The protein below binds the small molecule below.
Small molecule (SMILES): CNc1ncc2cc(-c3cc(NC(=O)NCCC(C)(C)C)c(F)cc3C)c(C)nc2n1

Binding-site contacts:
Ligand atom F20 contacts residue LYS64 of chain 1.B at 3.4 Å.
Ligand atom C12 contacts residue LEU95 of chain 1.B at 3.7 Å (hydrophobic).
Ligand atom C15 contacts residue ASP175 of chain 1.B at 3.4 Å.
Ligand atom C14 contacts residue CYS113 of chain 1.B at 3.8 Å (hydrophobic).
Ligand atom C7 contacts residue THR110 of chain 1.B at 3.2 Å.
Ligand atom N13 contacts residue TRP112 of chain 1.B at 3.7 Å.
Ligand atom C23 contacts residue GLU82 of chain 1.B at 3.4 Å.
Ligand atom C21 contacts residue THR110 of chain 1.B at 3.6 Å.
Ligand atom N22 contacts residue GLU82 of chain 1.B at 2.7 Å (salt-bridge).
Ligand atom C25 contacts residue ASP175 of chain 1.B at 3.7 Å.
Ligand atom N2 contacts residue CYS113 of chain 1.B at 2.8 Å (h-bond).
Ligand atom C11 contacts residue VAL52 of chain 1.B at 3.7 Å (hydrophobic).
Ligand atom C11 contacts residue ASP175 of chain 1.B at 3.5 Å.
Ligand atom C1 contacts residue CYS113 of chain 1.B at 3.6 Å (hydrophobic).
Ligand atom N13 contacts residue CYS113 of chain 1.B at 3.0 Å (h-bond).
Ligand atom C1 contacts residue GLN111 of chain 1.B at 3.3 Å.
Ligand atom F20 contacts residue ILE108 of chain 1.B at 3.4 Å.
Ligand atom C7 contacts residue LEU95 of chain 1.B at 3.6 Å (hydrophobic).
Ligand atom C6 contacts residue ALA62 of chain 1.B at 3.6 Å (hydrophobic).
Ligand atom C17 contacts residue GLU82 of chain 1.B at 3.8 Å.
Ligand atom C21 contacts residue LYS64 of chain 1.B at 3.8 Å.
Ligand atom O29 contacts residue GLY174 of chain 1.B at 3.4 Å.
Ligand atom C19 contacts residue THR110 of chain 1.B at 3.5 Å.
Ligand atom C23 contacts residue ASP175 of chain 1.B at 3.5 Å.
Ligand atom C30 contacts residue HIS155 of chain 1.B at 3.5 Å.
Ligand atom F20 contacts residue GLU82 of chain 1.B at 3.1 Å.
Ligand atom O29 contacts residue ASP175 of chain 1.B at 2.8 Å (salt-bridge).
Ligand atom C15 contacts residue LEU95 of chain 1.B at 3.5 Å (hydrophobic).
Ligand atom C3 contacts residue CYS113 of chain 1.B at 3.8 Å (hydrophobic).
Ligand atom N24 contacts residue GLU82 of chain 1.B at 3.2 Å (salt-bridge).
Ligand atom F20 contacts residue LEU86 of chain 1.B at 3.2 Å.
Ligand atom C14 contacts residue PHE164 of chain 1.B at 3.8 Å (hydrophobic).
Ligand atom C1 contacts residue ALA62 of chain 1.B at 3.6 Å (hydrophobic).
Ligand atom C5 contacts residue PHE176 of chain 1.B at 3.8 Å (hydrophobic).
Ligand atom C17 contacts residue LYS64 of chain 1.B at 3.7 Å.
Ligand atom O29 contacts residue LEU95 of chain 1.B at 3.4 Å.
Ligand atom C16 contacts residue GLU82 of chain 1.B at 3.6 Å.
Ligand atom N10 contacts residue PHE176 of chain 1.B at 3.8 Å.
Ligand atom C18 contacts residue THR110 of chain 1.B at 3.5 Å.
Ligand atom N24 contacts residue ASP175 of chain 1.B at 3.7 Å.

Sequence of chain 1.B:
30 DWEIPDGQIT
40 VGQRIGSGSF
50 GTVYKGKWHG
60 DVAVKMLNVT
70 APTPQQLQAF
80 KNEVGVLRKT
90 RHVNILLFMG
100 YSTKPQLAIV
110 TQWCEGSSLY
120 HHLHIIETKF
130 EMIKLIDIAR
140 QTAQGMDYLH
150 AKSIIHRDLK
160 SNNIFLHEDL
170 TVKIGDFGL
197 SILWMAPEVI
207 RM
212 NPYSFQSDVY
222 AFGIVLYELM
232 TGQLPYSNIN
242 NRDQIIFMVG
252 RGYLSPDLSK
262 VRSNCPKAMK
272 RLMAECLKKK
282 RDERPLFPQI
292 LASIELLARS